Sequence of chain 1.B:
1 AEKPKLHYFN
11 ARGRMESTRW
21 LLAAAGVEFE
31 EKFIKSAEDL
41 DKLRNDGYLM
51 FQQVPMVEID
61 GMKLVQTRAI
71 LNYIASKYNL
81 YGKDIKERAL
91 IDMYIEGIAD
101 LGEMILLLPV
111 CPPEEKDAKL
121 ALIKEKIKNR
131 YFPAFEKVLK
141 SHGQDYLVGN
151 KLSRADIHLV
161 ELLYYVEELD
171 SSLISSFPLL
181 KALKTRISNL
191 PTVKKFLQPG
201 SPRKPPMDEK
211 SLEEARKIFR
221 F

Binding-site contacts:
Ligand atom CL1 contacts residue PHE9 of chain 1.B at 3.6 Å.
Ligand atom O2 contacts residue PHE219 of chain 1.B at 3.1 Å.
Ligand atom O contacts residue ARG14 of chain 1.B at 3.5 Å.
Ligand atom OXT contacts residue TYR8 of chain 1.B at 4.2 Å.
Ligand atom C5 contacts residue PHE221 of chain 1.B at 4.2 Å (hydrophobic).
Ligand atom C7 contacts residue LEU106 of chain 1.B at 4.2 Å (hydrophobic).
Ligand atom C10 contacts residue VAL110 of chain 1.B at 3.4 Å (hydrophobic).
Ligand atom C12 contacts residue TYR8 of chain 1.B at 4.0 Å (hydrophobic).
Ligand atom CL2 contacts residue GLY13 of chain 1.B at 3.7 Å.
Ligand atom C9 contacts residue LEU212 of chain 1.B at 4.0 Å (hydrophobic).
Ligand atom CL1 contacts residue PHE219 of chain 1.B at 3.6 Å.
Ligand atom OXT contacts residue VAL54 of chain 1.B at 2.7 Å (h-bond).
Ligand atom C2 contacts residue PHE221 of chain 1.B at 4.2 Å (hydrophobic).
Ligand atom CL1 contacts residue ALA215 of chain 1.B at 4.0 Å.
Ligand atom CL2 contacts residue MET207 of chain 1.B at 3.2 Å.
Ligand atom C1 contacts residue TYR8 of chain 1.B at 3.2 Å (hydrophobic).
Ligand atom C6 contacts residue PHE221 of chain 1.B at 3.9 Å (hydrophobic).
Ligand atom C9 contacts residue PHE221 of chain 1.B at 3.8 Å (hydrophobic).
Ligand atom C13 contacts residue TYR8 of chain 1.B at 3.5 Å (hydrophobic).
Ligand atom C12 contacts residue PHE219 of chain 1.B at 3.5 Å (hydrophobic).
Ligand atom C13 contacts residue VAL54 of chain 1.B at 3.6 Å (hydrophobic).
Ligand atom O contacts residue VAL54 of chain 1.B at 4.0 Å.
Ligand atom C1 contacts residue PHE221 of chain 1.B at 3.9 Å (hydrophobic).
Ligand atom C10 contacts residue PHE221 of chain 1.B at 3.9 Å (hydrophobic).
Ligand atom C11 contacts residue MET207 of chain 1.B at 3.7 Å (hydrophobic).
Ligand atom C11 contacts residue LEU106 of chain 1.B at 3.6 Å (hydrophobic).
Ligand atom C8 contacts residue LEU106 of chain 1.B at 4.0 Å (hydrophobic).
Ligand atom C3 contacts residue TYR8 of chain 1.B at 3.9 Å (hydrophobic).
Ligand atom CL1 contacts residue TYR8 of chain 1.B at 3.6 Å.
Ligand atom C2 contacts residue TYR8 of chain 1.B at 3.2 Å (hydrophobic).
Ligand atom C9 contacts residue VAL110 of chain 1.B at 3.3 Å (hydrophobic).
Ligand atom C10 contacts residue LEU107 of chain 1.B at 4.2 Å (hydrophobic).
Ligand atom O contacts residue TYR8 of chain 1.B at 2.6 Å (h-bond).
Ligand atom O2 contacts residue TYR8 of chain 1.B at 3.2 Å (h-bond).
Ligand atom C3 contacts residue GLY13 of chain 1.B at 4.0 Å.
Ligand atom C6 contacts residue TYR8 of chain 1.B at 3.8 Å (hydrophobic).
Ligand atom C1 contacts residue PHE219 of chain 1.B at 3.9 Å (hydrophobic).
Ligand atom C3 contacts residue PHE221 of chain 1.B at 4.2 Å (hydrophobic).
Ligand atom O1 contacts residue LEU106 of chain 1.B at 3.1 Å.
Ligand atom C4 contacts residue PHE221 of chain 1.B at 4.3 Å (hydrophobic).

The small molecule below binds the protein below.
Small molecule (SMILES): C=C(CC)C(=O)c1ccc(OCC(=O)O)c(Cl)c1Cl